Binding-site contacts:
Ligand atom O3 contacts residue ASN213 of chain 1.L at 3.3 Å.
Ligand atom C7 contacts residue ASN215 of chain 1.L at 3.0 Å.
Ligand atom O7 contacts residue PHE214 of chain 1.L at 3.0 Å (h-bond).
Ligand atom O7 contacts residue SER252 of chain 1.L at 3.3 Å (h-bond).
Ligand atom N2 contacts residue ASN215 of chain 1.L at 3.0 Å (h-bond).
Ligand atom N2 contacts residue TYR253 of chain 1.L at 4.5 Å.
Ligand atom C5 contacts residue ASN215 of chain 1.L at 3.6 Å.
Ligand atom O7 contacts residue TYR253 of chain 1.L at 2.7 Å (h-bond).
Ligand atom C4 contacts residue ASN215 of chain 1.L at 4.2 Å.
Ligand atom C2 contacts residue ASN215 of chain 1.L at 2.5 Å.
Ligand atom C7 contacts residue TYR253 of chain 1.L at 3.8 Å (hydrophobic).
Ligand atom C8 contacts residue ASN215 of chain 1.L at 3.2 Å.
Ligand atom C7 contacts residue ASN213 of chain 1.L at 4.0 Å.
Ligand atom O7 contacts residue ASN215 of chain 1.L at 3.5 Å (h-bond).
Ligand atom C3 contacts residue ASN215 of chain 1.L at 3.8 Å.
Ligand atom C7 contacts residue SER252 of chain 1.L at 4.1 Å.
Ligand atom N2 contacts residue ASN213 of chain 1.L at 3.5 Å.
Ligand atom C1 contacts residue ASN215 of chain 1.L at 1.4 Å.
Ligand atom C7 contacts residue PHE214 of chain 1.L at 3.5 Å (hydrophobic).
Ligand atom N2 contacts residue PHE214 of chain 1.L at 3.6 Å.
Ligand atom C8 contacts residue SER252 of chain 1.L at 4.2 Å.
Ligand atom C3 contacts residue ASN213 of chain 1.L at 4.3 Å.
Ligand atom O5 contacts residue ASN215 of chain 1.L at 2.3 Å (h-bond).
Ligand atom C2 contacts residue ASN213 of chain 1.L at 4.2 Å.
Ligand atom O7 contacts residue ASN213 of chain 1.L at 3.9 Å.

This protein binds this small molecule.
Small molecule (SMILES): CC(=O)N[C@@H]1[C@@H](O)[C@H](O)[C@@H](CO)O[C@H]1O

Sequence of chain 1.L:
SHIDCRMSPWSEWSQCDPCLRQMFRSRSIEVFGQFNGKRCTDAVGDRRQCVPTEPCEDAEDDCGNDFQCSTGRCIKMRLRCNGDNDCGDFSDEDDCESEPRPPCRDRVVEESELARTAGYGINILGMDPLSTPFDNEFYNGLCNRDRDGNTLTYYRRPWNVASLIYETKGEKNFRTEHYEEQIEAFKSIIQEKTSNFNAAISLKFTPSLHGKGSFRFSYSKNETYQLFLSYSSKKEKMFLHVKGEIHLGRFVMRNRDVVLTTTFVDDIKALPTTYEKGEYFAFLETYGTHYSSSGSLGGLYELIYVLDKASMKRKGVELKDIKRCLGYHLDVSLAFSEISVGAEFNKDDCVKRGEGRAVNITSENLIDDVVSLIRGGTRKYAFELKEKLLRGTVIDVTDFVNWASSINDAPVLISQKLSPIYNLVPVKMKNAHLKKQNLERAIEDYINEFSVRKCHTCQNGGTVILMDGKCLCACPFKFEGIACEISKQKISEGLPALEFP